Binding-site contacts:
Ligand atom O contacts residue TYR84 of chain 1.D at 3.5 Å (h-bond).
Ligand atom C contacts residue TYR84 of chain 1.D at 3.5 Å (hydrophobic).
Ligand atom O contacts residue TYR159 of chain 1.D at 2.8 Å (h-bond).
Ligand atom O contacts residue HIS70 of chain 1.D at 3.4 Å.
Ligand atom CE2 contacts residue LYS66 of chain 1.D at 3.6 Å.
Ligand atom CB contacts residue THR73 of chain 1.D at 3.2 Å.
Ligand atom CB contacts residue ARG97 of chain 1.D at 3.4 Å.
Ligand atom CB contacts residue TRP167 of chain 1.D at 3.4 Å (hydrophobic).
Ligand atom C contacts residue THR143 of chain 1.D at 3.5 Å.
Ligand atom CD contacts residue ARG97 of chain 1.D at 3.5 Å.
Ligand atom CE contacts residue VAL67 of chain 1.D at 3.5 Å (hydrophobic).
Ligand atom C contacts residue TYR7 of chain 1.D at 3.5 Å (hydrophobic).
Ligand atom CZ contacts residue LYS66 of chain 1.D at 3.5 Å.
Ligand atom CA contacts residue TYR99 of chain 1.D at 3.4 Å (hydrophobic).
Ligand atom CD1 contacts residue LEU81 of chain 1.D at 3.5 Å (hydrophobic).
Ligand atom CD1 contacts residue THR163 of chain 1.D at 3.5 Å.
Ligand atom CA contacts residue TYR171 of chain 1.D at 3.5 Å (hydrophobic).
Ligand atom OXT contacts residue TYR84 of chain 1.D at 2.6 Å (h-bond).
Ligand atom CD2 contacts residue TRP167 of chain 1.D at 3.5 Å (hydrophobic).
Ligand atom CA contacts residue TYR7 of chain 1.D at 3.4 Å (hydrophobic).
Ligand atom CA contacts residue GLU63 of chain 1.D at 3.4 Å.
Ligand atom CD2 contacts residue GLU63 of chain 1.D at 3.4 Å.
Ligand atom N contacts residue TYR99 of chain 1.D at 2.9 Å (h-bond).
Ligand atom N contacts residue GLU63 of chain 1.D at 2.9 Å (salt-bridge).
Ligand atom O contacts residue THR73 of chain 1.D at 3.5 Å (h-bond).
Ligand atom O contacts residue LYS146 of chain 1.D at 2.9 Å (salt-bridge).
Ligand atom CG contacts residue TYR7 of chain 1.D at 3.5 Å (hydrophobic).
Ligand atom CD2 contacts residue TRP147 of chain 1.D at 3.5 Å (hydrophobic).
Ligand atom CG contacts residue TYR99 of chain 1.D at 3.5 Å (hydrophobic).
Ligand atom O contacts residue HIS70 of chain 1.D at 3.4 Å (h-bond).
Ligand atom O contacts residue LYS66 of chain 1.D at 2.9 Å (salt-bridge).
Ligand atom O contacts residue ARG97 of chain 1.D at 2.9 Å (salt-bridge).
Ligand atom N contacts residue TYR171 of chain 1.D at 2.7 Å (h-bond).
Ligand atom OXT contacts residue THR143 of chain 1.D at 2.6 Å (h-bond).
Ligand atom N contacts residue ASP77 of chain 1.D at 2.9 Å (salt-bridge).
Ligand atom CB contacts residue TYR99 of chain 1.D at 3.3 Å (hydrophobic).
Ligand atom N contacts residue TYR159 of chain 1.D at 3.5 Å.
Ligand atom N contacts residue TYR7 of chain 1.D at 2.7 Å (h-bond).
Ligand atom CE contacts residue MET45 of chain 1.D at 3.5 Å (hydrophobic).
Ligand atom O contacts residue TRP147 of chain 1.D at 2.8 Å (h-bond).

Sequence of chain 1.D:
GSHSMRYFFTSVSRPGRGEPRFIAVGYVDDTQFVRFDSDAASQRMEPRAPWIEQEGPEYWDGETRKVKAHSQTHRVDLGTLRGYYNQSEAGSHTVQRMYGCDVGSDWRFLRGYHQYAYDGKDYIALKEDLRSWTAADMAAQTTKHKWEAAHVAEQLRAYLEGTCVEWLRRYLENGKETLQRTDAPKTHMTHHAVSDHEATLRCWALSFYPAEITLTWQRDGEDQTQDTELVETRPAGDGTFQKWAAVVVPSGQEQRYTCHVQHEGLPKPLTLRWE

This small molecule binds to this protein.
Small molecule (SMILES): CSCC[C@H](NC(=O)[C@@H](N)Cc1ccc(O)cc1)C(=O)N[C@@H](Cc1ccccc1)C(=O)N1CCC[C@H]1C(=O)N[C@@H](CC(N)=O)C(=O)N[C@@H](C)C(=O)N1CCC[C@H]1C(=O)N[C@@H](Cc1ccc(O)cc1)C(=O)N[C@@H](CC(C)C)C(=O)O